Binding-site contacts:
Ligand atom C6 contacts residue VAL335 of chain 1.B at 4.4 Å (hydrophobic).
Ligand atom C3 contacts residue ASN332 of chain 1.B at 3.8 Å.
Ligand atom C1 contacts residue VAL335 of chain 1.B at 4.3 Å (hydrophobic).
Ligand atom N2 contacts residue ASN332 of chain 1.B at 3.0 Å (h-bond).
Ligand atom O5 contacts residue VAL335 of chain 1.B at 3.7 Å.
Ligand atom O5 contacts residue ASN332 of chain 1.B at 2.4 Å (h-bond).
Ligand atom C2 contacts residue ASN332 of chain 1.B at 2.5 Å.
Ligand atom C5 contacts residue ASN332 of chain 1.B at 3.6 Å.
Ligand atom C7 contacts residue ASN332 of chain 1.B at 3.5 Å.
Ligand atom O7 contacts residue ASN332 of chain 1.B at 3.3 Å (h-bond).
Ligand atom C4 contacts residue ASN332 of chain 1.B at 4.3 Å.
Ligand atom C1 contacts residue ASN332 of chain 1.B at 1.4 Å.

The protein below binds the small molecule below.
Small molecule (SMILES): CC(=O)N[C@H]1[C@H](O[C@H]2[C@H](O)[C@@H](NC(C)=O)CO[C@@H]2CO)O[C@H](CO)[C@@H](O)[C@@H]1O

Sequence of chain 1.B:
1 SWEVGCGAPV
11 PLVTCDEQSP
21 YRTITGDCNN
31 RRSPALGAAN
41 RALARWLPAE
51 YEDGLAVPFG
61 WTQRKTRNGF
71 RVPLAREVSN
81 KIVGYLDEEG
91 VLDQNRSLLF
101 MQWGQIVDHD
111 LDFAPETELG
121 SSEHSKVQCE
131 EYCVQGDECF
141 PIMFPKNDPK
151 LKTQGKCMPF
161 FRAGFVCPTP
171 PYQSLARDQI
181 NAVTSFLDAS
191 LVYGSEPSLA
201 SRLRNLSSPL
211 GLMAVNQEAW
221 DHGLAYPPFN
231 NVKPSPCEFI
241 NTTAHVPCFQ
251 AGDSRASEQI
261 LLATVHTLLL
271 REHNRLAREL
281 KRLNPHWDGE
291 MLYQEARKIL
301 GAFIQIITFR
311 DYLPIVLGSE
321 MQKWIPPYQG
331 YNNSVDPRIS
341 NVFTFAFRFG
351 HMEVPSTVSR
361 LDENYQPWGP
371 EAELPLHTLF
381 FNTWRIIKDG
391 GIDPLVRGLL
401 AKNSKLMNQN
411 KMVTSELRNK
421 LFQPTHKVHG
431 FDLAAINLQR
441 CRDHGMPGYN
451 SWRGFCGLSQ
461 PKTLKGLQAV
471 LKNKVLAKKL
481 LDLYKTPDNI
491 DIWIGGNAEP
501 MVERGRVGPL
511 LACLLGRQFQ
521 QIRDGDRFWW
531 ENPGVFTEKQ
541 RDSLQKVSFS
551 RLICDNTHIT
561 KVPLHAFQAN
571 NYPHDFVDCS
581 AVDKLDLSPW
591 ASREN